Sequence of chain 1.M:
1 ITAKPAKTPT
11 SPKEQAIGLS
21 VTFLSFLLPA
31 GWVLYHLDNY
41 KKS

This protein binds this small molecule.
Small molecule (SMILES): CCCCCCCCCCO[C@@H]1O[C@H](CO)[C@@H](O[C@H]2O[C@H](CO)[C@@H](O)[C@H](O)[C@H]2O)[C@H](O)[C@H]1O

Binding-site contacts:
Ligand atom C28 contacts residue GLY31 of chain 1.M at 4.0 Å.
Ligand atom C43 contacts residue PHE459 of chain 1.A at 4.1 Å (hydrophobic).
Ligand atom C25 contacts residue TRP98 of chain 1.D at 3.7 Å (hydrophobic).
Ligand atom C28 contacts residue LEU27 of chain 1.M at 3.8 Å (hydrophobic).
Ligand atom C1 contacts residue GLY31 of chain 1.M at 3.7 Å.
Ligand atom C31 contacts residue TRP98 of chain 1.D at 4.0 Å (hydrophobic).
Ligand atom O5 contacts residue TRP98 of chain 1.D at 3.3 Å.
Ligand atom C10 contacts residue TYR35 of chain 1.M at 3.4 Å (hydrophobic).
Ligand atom O61 contacts residue TYR102 of chain 1.D at 3.7 Å.
Ligand atom C43 contacts residue PHE37 of chain 1.L at 3.9 Å (hydrophobic).
Ligand atom C1 contacts residue LEU28 of chain 1.M at 3.9 Å (hydrophobic).
Ligand atom O16 contacts residue LEU27 of chain 1.M at 4.0 Å.
Ligand atom O3 contacts residue HIS36 of chain 1.M at 3.7 Å.
Ligand atom C1 contacts residue TRP32 of chain 1.M at 3.5 Å (hydrophobic).
Ligand atom C40 contacts residue PHE37 of chain 1.L at 3.9 Å (hydrophobic).
Ligand atom C18 contacts residue LEU28 of chain 1.M at 3.9 Å (hydrophobic).
Ligand atom C43 contacts residue LEU34 of chain 1.M at 3.9 Å (hydrophobic).
Ligand atom O49 contacts residue LEU28 of chain 1.M at 2.8 Å (h-bond).
Ligand atom C25 contacts residue LEU95 of chain 1.D at 4.1 Å (hydrophobic).
Ligand atom C34 contacts residue PHE459 of chain 1.A at 3.9 Å (hydrophobic).
Ligand atom O61 contacts residue TRP98 of chain 1.D at 2.9 Å (h-bond).
Ligand atom O49 contacts residue TRP32 of chain 1.M at 3.5 Å (h-bond).
Ligand atom C22 contacts residue TRP98 of chain 1.D at 3.4 Å (hydrophobic).
Ligand atom C40 contacts residue PHE33 of chain 1.L at 4.1 Å (hydrophobic).
Ligand atom C40 contacts residue ALA30 of chain 1.M at 3.7 Å (hydrophobic).
Ligand atom C28 contacts residue TRP98 of chain 1.D at 3.9 Å (hydrophobic).
Ligand atom O16 contacts residue GLY31 of chain 1.M at 3.7 Å.
Ligand atom O49 contacts residue GLY31 of chain 1.M at 4.1 Å.
Ligand atom C5 contacts residue TYR35 of chain 1.M at 3.9 Å (hydrophobic).
Ligand atom C18 contacts residue TRP98 of chain 1.D at 4.0 Å (hydrophobic).
Ligand atom C9 contacts residue TYR35 of chain 1.M at 4.1 Å (hydrophobic).
Ligand atom O1 contacts residue TYR35 of chain 1.M at 3.1 Å.
Ligand atom O6 contacts residue TYR35 of chain 1.M at 3.0 Å (h-bond).
Ligand atom C57 contacts residue TRP98 of chain 1.D at 3.6 Å (hydrophobic).
Ligand atom O16 contacts residue LEU28 of chain 1.M at 3.9 Å.
Ligand atom C37 contacts residue ALA30 of chain 1.M at 3.7 Å (hydrophobic).
Ligand atom C19 contacts residue LEU27 of chain 1.M at 3.8 Å (hydrophobic).
Ligand atom O55 contacts residue TRP32 of chain 1.M at 3.2 Å.
Ligand atom O16 contacts residue TRP98 of chain 1.D at 3.8 Å.
Ligand atom C6 contacts residue TRP98 of chain 1.D at 4.1 Å (hydrophobic).

Sequence of chain 1.D:
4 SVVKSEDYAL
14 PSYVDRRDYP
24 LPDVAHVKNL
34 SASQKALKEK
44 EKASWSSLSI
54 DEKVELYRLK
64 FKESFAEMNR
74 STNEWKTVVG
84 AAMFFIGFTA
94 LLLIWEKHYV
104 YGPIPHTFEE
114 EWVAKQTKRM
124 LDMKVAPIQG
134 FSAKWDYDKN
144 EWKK

Sequence of chain 1.L:
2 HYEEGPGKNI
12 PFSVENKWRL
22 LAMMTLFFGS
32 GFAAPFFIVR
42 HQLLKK

Sequence of chain 1.A:
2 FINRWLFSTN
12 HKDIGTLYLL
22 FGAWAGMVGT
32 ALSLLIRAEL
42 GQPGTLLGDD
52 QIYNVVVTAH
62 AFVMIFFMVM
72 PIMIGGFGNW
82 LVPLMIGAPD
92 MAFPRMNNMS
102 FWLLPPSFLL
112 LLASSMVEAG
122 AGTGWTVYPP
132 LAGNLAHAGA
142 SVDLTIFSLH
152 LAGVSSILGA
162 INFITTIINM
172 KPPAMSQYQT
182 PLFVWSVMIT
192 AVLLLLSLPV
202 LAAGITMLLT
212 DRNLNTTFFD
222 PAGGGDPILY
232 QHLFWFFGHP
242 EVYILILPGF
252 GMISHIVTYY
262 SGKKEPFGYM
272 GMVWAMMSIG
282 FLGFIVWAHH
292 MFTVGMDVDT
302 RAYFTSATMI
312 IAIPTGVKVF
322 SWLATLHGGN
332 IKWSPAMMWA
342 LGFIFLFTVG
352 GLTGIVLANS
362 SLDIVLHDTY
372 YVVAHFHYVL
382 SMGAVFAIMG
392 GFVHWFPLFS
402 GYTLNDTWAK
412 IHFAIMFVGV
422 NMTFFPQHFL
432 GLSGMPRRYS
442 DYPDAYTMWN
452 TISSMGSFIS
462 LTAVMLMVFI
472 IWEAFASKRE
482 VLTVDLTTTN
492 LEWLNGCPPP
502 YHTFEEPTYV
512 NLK